The protein below binds the small molecule below.
Small molecule (SMILES): CSCC[C@H](N)C(=O)O

Sequence of chain 3.A:
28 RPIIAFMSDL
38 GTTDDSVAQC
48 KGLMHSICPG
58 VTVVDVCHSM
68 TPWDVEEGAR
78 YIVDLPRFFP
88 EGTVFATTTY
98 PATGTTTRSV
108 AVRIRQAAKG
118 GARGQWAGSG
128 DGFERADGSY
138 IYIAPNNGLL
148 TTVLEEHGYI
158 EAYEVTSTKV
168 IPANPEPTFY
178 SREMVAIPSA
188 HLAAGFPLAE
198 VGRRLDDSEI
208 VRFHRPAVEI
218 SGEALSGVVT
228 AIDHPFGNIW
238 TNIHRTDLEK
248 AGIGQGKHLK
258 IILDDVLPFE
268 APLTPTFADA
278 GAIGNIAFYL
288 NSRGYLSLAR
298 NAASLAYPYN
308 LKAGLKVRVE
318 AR

Sequence of chain 1.A:
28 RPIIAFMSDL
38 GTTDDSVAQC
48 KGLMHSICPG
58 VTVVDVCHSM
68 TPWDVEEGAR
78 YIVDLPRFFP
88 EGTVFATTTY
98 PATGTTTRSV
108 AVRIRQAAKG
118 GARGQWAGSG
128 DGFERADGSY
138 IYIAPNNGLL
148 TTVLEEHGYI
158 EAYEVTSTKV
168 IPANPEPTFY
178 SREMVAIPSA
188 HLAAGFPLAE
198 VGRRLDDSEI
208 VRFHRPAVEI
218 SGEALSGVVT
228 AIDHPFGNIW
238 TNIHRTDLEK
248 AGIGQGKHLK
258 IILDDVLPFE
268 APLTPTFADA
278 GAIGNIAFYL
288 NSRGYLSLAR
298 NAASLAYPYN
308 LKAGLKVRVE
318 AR

Binding-site contacts:
Ligand atom C contacts residue TRP237 of chain 3.A at 3.6 Å (hydrophobic).
Ligand atom OXT contacts residue SER43 of chain 1.A at 3.4 Å (h-bond).
Ligand atom C contacts residue ASP230 of chain 3.A at 4.0 Å.
Ligand atom CG contacts residue PHE176 of chain 1.A at 3.6 Å (hydrophobic).
Ligand atom CE contacts residue LEU37 of chain 1.A at 4.0 Å (hydrophobic).
Ligand atom N contacts residue THR175 of chain 1.A at 4.4 Å.
Ligand atom O contacts residue ARG290 of chain 3.A at 4.3 Å.
Ligand atom SD contacts residue PHE233 of chain 3.A at 4.5 Å.
Ligand atom CB contacts residue SER289 of chain 3.A at 4.3 Å.
Ligand atom CE contacts residue THR175 of chain 1.A at 4.4 Å.
Ligand atom CG contacts residue THR175 of chain 1.A at 3.5 Å.
Ligand atom C contacts residue SER43 of chain 1.A at 3.2 Å.
Ligand atom C contacts residue ARG290 of chain 3.A at 3.5 Å.
Ligand atom C contacts residue ASP41 of chain 1.A at 3.6 Å.
Ligand atom CG contacts residue ADN1 of chain 1.D at 3.9 Å.
Ligand atom OXT contacts residue ASP41 of chain 1.A at 3.2 Å (salt-bridge).
Ligand atom OXT contacts residue ASP230 of chain 3.A at 4.5 Å.
Ligand atom CE contacts residue PHE233 of chain 3.A at 3.1 Å (hydrophobic).
Ligand atom O contacts residue TRP237 of chain 3.A at 3.7 Å.
Ligand atom O contacts residue SER43 of chain 1.A at 3.2 Å (h-bond).
Ligand atom SD contacts residue THR175 of chain 1.A at 3.7 Å.
Ligand atom N contacts residue TRP237 of chain 3.A at 3.9 Å.
Ligand atom CB contacts residue SER43 of chain 1.A at 3.6 Å.
Ligand atom SD contacts residue ADN1 of chain 1.D at 4.0 Å.
Ligand atom CE contacts residue ADN1 of chain 1.D at 3.4 Å.
Ligand atom N contacts residue ARG290 of chain 3.A at 4.5 Å.
Ligand atom CA contacts residue TRP237 of chain 3.A at 4.4 Å (hydrophobic).
Ligand atom CA contacts residue ARG290 of chain 3.A at 4.2 Å.
Ligand atom OXT contacts residue SER289 of chain 3.A at 4.0 Å.
Ligand atom C contacts residue SER289 of chain 3.A at 4.0 Å.
Ligand atom CB contacts residue PHE176 of chain 1.A at 3.7 Å (hydrophobic).
Ligand atom CA contacts residue PHE176 of chain 1.A at 4.0 Å (hydrophobic).
Ligand atom N contacts residue SER289 of chain 3.A at 2.7 Å (h-bond).
Ligand atom OXT contacts residue TRP237 of chain 3.A at 3.1 Å.
Ligand atom OXT contacts residue ARG290 of chain 3.A at 2.4 Å (salt-bridge).
Ligand atom CA contacts residue SER43 of chain 1.A at 3.8 Å.
Ligand atom SD contacts residue ASP230 of chain 3.A at 4.2 Å.
Ligand atom O contacts residue ASP230 of chain 3.A at 3.0 Å (salt-bridge).
Ligand atom O contacts residue ASP41 of chain 1.A at 3.3 Å (salt-bridge).
Ligand atom CA contacts residue SER289 of chain 3.A at 3.1 Å.